The small molecule below binds the protein below.
Small molecule (SMILES): CC1=N[Pt]2N=C(C)O[As]2(O)(O)O1

Sequence of chain 1.A:
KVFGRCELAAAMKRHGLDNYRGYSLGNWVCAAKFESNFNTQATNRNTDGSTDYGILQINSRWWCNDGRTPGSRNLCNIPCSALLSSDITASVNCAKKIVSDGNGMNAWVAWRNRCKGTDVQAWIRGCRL

Binding-site contacts:
Ligand atom PT1 contacts residue LYS97 of chain 1.A at 3.1 Å.